Binding-site contacts:
Ligand atom O5 contacts residue LEU169 of chain 2.A at 4.2 Å.
Ligand atom O4 contacts residue GLY191 of chain 1.A at 4.1 Å.
Ligand atom C6 contacts residue ASN170 of chain 2.A at 4.3 Å.
Ligand atom C5 contacts residue ASN251 of chain 2.A at 3.6 Å.
Ligand atom C7 contacts residue THR253 of chain 2.A at 3.5 Å.
Ligand atom O7 contacts residue THR253 of chain 2.A at 3.5 Å.
Ligand atom N2 contacts residue THR253 of chain 2.A at 4.0 Å.
Ligand atom O6 contacts residue ALA168 of chain 2.A at 3.3 Å.
Ligand atom C5 contacts residue ASN170 of chain 2.A at 4.5 Å.
Ligand atom O3 contacts residue ASP193 of chain 1.A at 4.4 Å.
Ligand atom C1 contacts residue ASN251 of chain 2.A at 1.4 Å.
Ligand atom C8 contacts residue THR253 of chain 2.A at 3.7 Å.
Ligand atom O4 contacts residue GLY223 of chain 1.A at 3.1 Å.
Ligand atom C3 contacts residue ASN251 of chain 2.A at 3.9 Å.
Ligand atom O4 contacts residue ILE222 of chain 1.A at 4.0 Å.
Ligand atom C2 contacts residue ASN251 of chain 2.A at 2.7 Å.
Ligand atom O4 contacts residue SER224 of chain 1.A at 3.7 Å.
Ligand atom C6 contacts residue LEU169 of chain 2.A at 4.4 Å (hydrophobic).
Ligand atom C7 contacts residue ASN251 of chain 2.A at 4.4 Å.
Ligand atom C4 contacts residue GLY223 of chain 1.A at 4.5 Å.
Ligand atom O4 contacts residue ASN251 of chain 2.A at 4.4 Å.
Ligand atom C6 contacts residue ASN251 of chain 2.A at 4.4 Å.
Ligand atom O6 contacts residue LEU169 of chain 2.A at 4.3 Å.
Ligand atom N2 contacts residue ASN251 of chain 2.A at 3.2 Å (h-bond).
Ligand atom O6 contacts residue ASN251 of chain 2.A at 4.2 Å.
Ligand atom O5 contacts residue ASN251 of chain 2.A at 2.3 Å (h-bond).
Ligand atom C4 contacts residue ASN251 of chain 2.A at 4.1 Å.

Sequence of chain 1.A:
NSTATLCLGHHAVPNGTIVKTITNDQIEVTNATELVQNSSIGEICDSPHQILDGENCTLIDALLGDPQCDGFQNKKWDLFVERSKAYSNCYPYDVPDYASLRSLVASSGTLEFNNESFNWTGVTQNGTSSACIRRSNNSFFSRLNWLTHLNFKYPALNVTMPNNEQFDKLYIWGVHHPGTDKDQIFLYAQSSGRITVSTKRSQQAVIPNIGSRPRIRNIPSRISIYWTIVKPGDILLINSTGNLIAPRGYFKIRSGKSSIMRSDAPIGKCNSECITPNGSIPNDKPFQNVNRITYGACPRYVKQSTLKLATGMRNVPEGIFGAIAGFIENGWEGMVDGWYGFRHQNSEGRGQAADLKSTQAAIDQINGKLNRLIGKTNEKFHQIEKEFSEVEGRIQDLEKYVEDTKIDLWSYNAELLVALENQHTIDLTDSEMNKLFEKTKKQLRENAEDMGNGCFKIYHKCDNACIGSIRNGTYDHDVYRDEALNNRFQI

A protein and the small-molecule ligand that binds it are described below.
Small molecule (SMILES): CC(=O)N[C@@H]1[C@@H](O)[C@H](O)[C@@H](CO)O[C@H]1O

Sequence of chain 2.A:
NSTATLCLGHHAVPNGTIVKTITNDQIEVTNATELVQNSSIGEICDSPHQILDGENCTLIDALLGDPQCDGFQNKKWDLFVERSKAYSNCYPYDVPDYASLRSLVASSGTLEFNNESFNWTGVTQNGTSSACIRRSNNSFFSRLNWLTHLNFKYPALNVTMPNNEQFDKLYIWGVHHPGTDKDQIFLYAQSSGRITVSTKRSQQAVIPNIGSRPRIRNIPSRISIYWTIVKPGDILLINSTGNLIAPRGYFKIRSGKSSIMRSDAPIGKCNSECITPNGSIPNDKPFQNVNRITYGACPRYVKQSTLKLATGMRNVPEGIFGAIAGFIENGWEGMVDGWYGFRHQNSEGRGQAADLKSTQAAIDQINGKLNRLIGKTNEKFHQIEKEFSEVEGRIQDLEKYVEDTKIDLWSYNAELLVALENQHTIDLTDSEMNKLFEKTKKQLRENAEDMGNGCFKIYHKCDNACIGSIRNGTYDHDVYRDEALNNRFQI